A protein and the small-molecule ligand that binds it are described below.
Small molecule (SMILES): OC[C@H]1O[C@H](O)[C@@H](O)[C@@H](O)[C@@H]1O

Binding-site contacts:
Ligand atom O5 contacts residue GL01 of chain 2.E at 0.3 Å (h-bond).
Ligand atom O1 contacts residue MET30 of chain 2.B at 3.1 Å.
Ligand atom C5 contacts residue GLU31 of chain 2.B at 4.1 Å.
Ligand atom C4 contacts residue GL01 of chain 2.E at 0.7 Å.
Ligand atom C3 contacts residue MET29 of chain 2.B at 4.2 Å (hydrophobic).
Ligand atom C3 contacts residue GL01 of chain 2.E at 0.6 Å.
Ligand atom O1 contacts residue GLU31 of chain 2.B at 3.0 Å (salt-bridge).
Ligand atom C5 contacts residue THR10 of chain 2.B at 3.3 Å.
Ligand atom C6 contacts residue THR10 of chain 2.B at 3.3 Å.
Ligand atom O5 contacts residue TYR37 of chain 2.B at 3.7 Å.
Ligand atom C2 contacts residue GL01 of chain 2.E at 1.0 Å.
Ligand atom O6 contacts residue GL01 of chain 2.E at 0.2 Å (h-bond).
Ligand atom O1 contacts residue MET29 of chain 2.B at 4.1 Å.
Ligand atom O2 contacts residue MET29 of chain 2.B at 3.4 Å (h-bond).
Ligand atom C1 contacts residue TYR37 of chain 2.B at 4.4 Å (hydrophobic).
Ligand atom C1 contacts residue GLU31 of chain 2.B at 3.8 Å.
Ligand atom C6 contacts residue GLU31 of chain 2.B at 3.9 Å.
Ligand atom C5 contacts residue GL01 of chain 2.E at 0.3 Å.
Ligand atom O5 contacts residue THR10 of chain 2.B at 4.3 Å.
Ligand atom O4 contacts residue THR10 of chain 2.B at 3.7 Å.
Ligand atom C6 contacts residue VAL8 of chain 2.B at 4.1 Å (hydrophobic).
Ligand atom C6 contacts residue GL01 of chain 2.E at 0.2 Å.
Ligand atom C5 contacts residue TYR37 of chain 2.B at 4.5 Å (hydrophobic).
Ligand atom C5 contacts residue MET29 of chain 2.B at 4.4 Å (hydrophobic).
Ligand atom O6 contacts residue THR10 of chain 2.B at 4.3 Å.
Ligand atom O3 contacts residue GL01 of chain 2.E at 1.2 Å (h-bond).
Ligand atom O4 contacts residue GL01 of chain 2.E at 0.6 Å (h-bond).
Ligand atom O1 contacts residue GL01 of chain 2.E at 0.3 Å (h-bond).
Ligand atom O1 contacts residue TYR37 of chain 2.B at 4.0 Å.
Ligand atom O6 contacts residue VAL8 of chain 2.B at 3.4 Å (h-bond).
Ligand atom O2 contacts residue MET30 of chain 2.B at 4.2 Å.
Ligand atom O2 contacts residue GL01 of chain 2.E at 0.2 Å (h-bond).
Ligand atom O5 contacts residue GLU31 of chain 2.B at 3.1 Å (salt-bridge).
Ligand atom O6 contacts residue GLU31 of chain 2.B at 2.7 Å (salt-bridge).
Ligand atom C2 contacts residue MET29 of chain 2.B at 3.9 Å (hydrophobic).
Ligand atom C4 contacts residue THR10 of chain 2.B at 4.0 Å.
Ligand atom C1 contacts residue GL01 of chain 2.E at 0.7 Å.

Sequence of chain 2.B:
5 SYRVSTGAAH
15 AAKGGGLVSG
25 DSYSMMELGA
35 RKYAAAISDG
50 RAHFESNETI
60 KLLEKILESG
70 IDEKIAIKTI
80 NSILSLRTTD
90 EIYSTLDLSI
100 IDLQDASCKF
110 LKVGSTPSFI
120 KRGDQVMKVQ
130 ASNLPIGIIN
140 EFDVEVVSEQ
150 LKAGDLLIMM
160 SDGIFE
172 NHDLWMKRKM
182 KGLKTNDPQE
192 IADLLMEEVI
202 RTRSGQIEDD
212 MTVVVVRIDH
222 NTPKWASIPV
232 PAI